A small-molecule ligand and the protein it binds are described below.
Small molecule (SMILES): CC(=O)C(=O)O

Sequence of chain 2.B:
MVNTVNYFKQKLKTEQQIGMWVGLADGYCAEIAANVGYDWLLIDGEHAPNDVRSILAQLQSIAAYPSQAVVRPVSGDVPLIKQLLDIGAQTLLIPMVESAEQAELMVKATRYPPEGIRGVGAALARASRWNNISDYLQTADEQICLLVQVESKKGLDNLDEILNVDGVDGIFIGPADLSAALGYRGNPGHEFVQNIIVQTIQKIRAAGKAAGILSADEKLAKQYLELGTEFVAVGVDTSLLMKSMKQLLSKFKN

Binding-site contacts:
Ligand atom CB contacts residue LEU214 of chain 2.A at 3.9 Å (hydrophobic).
Ligand atom CA contacts residue ASP177 of chain 2.A at 4.5 Å.
Ligand atom O3 contacts residue GLU151 of chain 2.A at 3.3 Å (salt-bridge).
Ligand atom CA contacts residue ZN1 of chain 2.E at 2.8 Å.
Ligand atom CA contacts residue GLN149 of chain 2.A at 4.0 Å.
Ligand atom OXT contacts residue VAL120 of chain 2.B at 4.2 Å.
Ligand atom O3 contacts residue ZN1 of chain 2.E at 2.0 Å.
Ligand atom OXT contacts residue ASP177 of chain 2.A at 3.0 Å (salt-bridge).
Ligand atom CB contacts residue TRP21 of chain 2.A at 4.1 Å (hydrophobic).
Ligand atom C contacts residue ZN1 of chain 2.E at 3.0 Å.
Ligand atom OXT contacts residue GLY174 of chain 2.A at 3.4 Å.
Ligand atom CB contacts residue ARG72 of chain 2.A at 3.7 Å.
Ligand atom O3 contacts residue GLY174 of chain 2.A at 4.1 Å.
Ligand atom C contacts residue ALA176 of chain 2.A at 3.6 Å (hydrophobic).
Ligand atom OXT contacts residue ZN1 of chain 2.E at 2.3 Å.
Ligand atom O contacts residue PRO175 of chain 2.A at 3.1 Å (h-bond).
Ligand atom CA contacts residue ARG72 of chain 2.A at 3.7 Å.
Ligand atom CA contacts residue GLY174 of chain 2.A at 3.9 Å.
Ligand atom O contacts residue ZN1 of chain 2.E at 4.3 Å.
Ligand atom O3 contacts residue GLN149 of chain 2.A at 3.0 Å (h-bond).
Ligand atom C contacts residue GLY174 of chain 2.A at 3.4 Å.
Ligand atom OXT contacts residue GLU151 of chain 2.A at 3.2 Å (salt-bridge).
Ligand atom OXT contacts residue PRO175 of chain 2.A at 4.0 Å.
Ligand atom O3 contacts residue ASP177 of chain 2.A at 3.9 Å.
Ligand atom O contacts residue ASP177 of chain 2.A at 4.1 Å.
Ligand atom C contacts residue GLU151 of chain 2.A at 4.0 Å.
Ligand atom O contacts residue ALA176 of chain 2.A at 2.8 Å (h-bond).
Ligand atom C contacts residue ASP177 of chain 2.A at 3.9 Å.
Ligand atom OXT contacts residue ALA176 of chain 2.A at 3.5 Å (h-bond).
Ligand atom CA contacts residue GLU151 of chain 2.A at 4.1 Å.
Ligand atom O3 contacts residue ARG72 of chain 2.A at 2.8 Å (salt-bridge).
Ligand atom CB contacts residue ZN1 of chain 2.E at 4.1 Å.
Ligand atom C contacts residue PRO175 of chain 2.A at 3.8 Å (hydrophobic).
Ligand atom O contacts residue GLY174 of chain 2.A at 3.3 Å.

Sequence of chain 2.A:
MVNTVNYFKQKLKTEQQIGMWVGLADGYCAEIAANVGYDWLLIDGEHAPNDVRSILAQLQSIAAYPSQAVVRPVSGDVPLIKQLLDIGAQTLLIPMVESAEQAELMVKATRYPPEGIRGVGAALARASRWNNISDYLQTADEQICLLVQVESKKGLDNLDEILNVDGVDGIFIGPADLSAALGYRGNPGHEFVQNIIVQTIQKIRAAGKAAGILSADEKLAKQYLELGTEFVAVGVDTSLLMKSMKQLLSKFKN